Sequence of chain 1.F:
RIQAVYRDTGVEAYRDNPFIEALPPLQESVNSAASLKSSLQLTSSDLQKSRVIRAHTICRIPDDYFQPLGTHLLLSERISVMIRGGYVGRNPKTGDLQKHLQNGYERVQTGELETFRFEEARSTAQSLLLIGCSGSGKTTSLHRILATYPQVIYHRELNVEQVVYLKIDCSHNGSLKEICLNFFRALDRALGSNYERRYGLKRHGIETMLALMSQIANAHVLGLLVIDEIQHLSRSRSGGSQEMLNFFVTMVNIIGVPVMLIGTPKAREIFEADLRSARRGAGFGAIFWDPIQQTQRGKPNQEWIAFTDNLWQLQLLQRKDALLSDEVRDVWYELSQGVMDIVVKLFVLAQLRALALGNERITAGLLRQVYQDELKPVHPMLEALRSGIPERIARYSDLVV

This protein binds this small molecule.
Small molecule (SMILES): Nc1ncnc2c1ncn2[C@@H]1O[C@H](CO[P](=O)(O)O[P](=O)(O)NP(=O)(O)O)[C@@H](O)[C@H]1O

Sequence of chain 1.G:
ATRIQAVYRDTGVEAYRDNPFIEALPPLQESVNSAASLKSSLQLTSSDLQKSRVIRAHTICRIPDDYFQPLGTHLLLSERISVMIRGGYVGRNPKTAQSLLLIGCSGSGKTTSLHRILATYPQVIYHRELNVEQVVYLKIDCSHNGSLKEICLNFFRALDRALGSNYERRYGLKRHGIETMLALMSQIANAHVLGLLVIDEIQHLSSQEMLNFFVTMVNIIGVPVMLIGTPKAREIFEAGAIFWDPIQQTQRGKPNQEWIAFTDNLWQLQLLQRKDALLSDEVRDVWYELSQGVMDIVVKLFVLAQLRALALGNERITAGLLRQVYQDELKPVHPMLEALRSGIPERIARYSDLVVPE

Binding-site contacts:
Ligand atom O3G contacts residue ARG284 of chain 1.F at 3.0 Å (salt-bridge).
Ligand atom O3G contacts residue ARG283 of chain 1.F at 3.4 Å (salt-bridge).
Ligand atom C4 contacts residue MET344 of chain 1.G at 3.7 Å (hydrophobic).
Ligand atom C6 contacts residue GLN71 of chain 1.G at 3.4 Å.
Ligand atom O1B contacts residue SER140 of chain 1.G at 3.8 Å.
Ligand atom N3B contacts residue MG1 of chain 1.U at 2.5 Å.
Ligand atom O2B contacts residue LYS142 of chain 1.G at 2.5 Å (salt-bridge).
Ligand atom C2 contacts residue GLN71 of chain 1.G at 3.5 Å.
Ligand atom N3B contacts residue ARG284 of chain 1.F at 3.5 Å (salt-bridge).
Ligand atom O1A contacts residue GLY141 of chain 1.G at 3.3 Å.
Ligand atom O2' contacts residue PRO66 of chain 1.G at 2.5 Å (h-bond).
Ligand atom N7 contacts residue MET344 of chain 1.G at 3.6 Å.
Ligand atom O3' contacts residue PRO66 of chain 1.G at 3.6 Å.
Ligand atom N3 contacts residue TYR69 of chain 1.G at 3.8 Å.
Ligand atom O1A contacts residue THR144 of chain 1.G at 3.3 Å (h-bond).
Ligand atom O3G contacts residue GLY139 of chain 1.G at 3.7 Å.
Ligand atom O2B contacts residue THR143 of chain 1.G at 2.5 Å (h-bond).
Ligand atom PG contacts residue ARG284 of chain 1.F at 3.3 Å.
Ligand atom O1G contacts residue MG1 of chain 1.U at 3.1 Å.
Ligand atom N3B contacts residue THR143 of chain 1.G at 2.5 Å (h-bond).
Ligand atom PG contacts residue THR143 of chain 1.G at 3.8 Å.
Ligand atom O1G contacts residue ARG284 of chain 1.F at 3.1 Å (salt-bridge).
Ligand atom C2 contacts residue PHE311 of chain 1.G at 3.4 Å (hydrophobic).
Ligand atom O1A contacts residue THR143 of chain 1.G at 3.5 Å (h-bond).
Ligand atom N1 contacts residue PHE311 of chain 1.G at 3.4 Å.
Ligand atom O1B contacts residue GLY141 of chain 1.G at 3.8 Å.
Ligand atom N9 contacts residue MET344 of chain 1.G at 3.8 Å.
Ligand atom C5' contacts residue GLY141 of chain 1.G at 3.7 Å.
Ligand atom N1 contacts residue GLN71 of chain 1.G at 3.0 Å (h-bond).
Ligand atom O1B contacts residue GLY139 of chain 1.G at 3.0 Å (h-bond).
Ligand atom O2B contacts residue GLY141 of chain 1.G at 3.1 Å.
Ligand atom PB contacts residue THR143 of chain 1.G at 3.3 Å.
Ligand atom PG contacts residue MG1 of chain 1.U at 3.4 Å.
Ligand atom C5 contacts residue MET344 of chain 1.G at 3.6 Å (hydrophobic).
Ligand atom N6 contacts residue GLN71 of chain 1.G at 2.8 Å (h-bond).
Ligand atom N7 contacts residue GLY141 of chain 1.G at 3.7 Å.
Ligand atom C8 contacts residue MET344 of chain 1.G at 3.7 Å (hydrophobic).
Ligand atom C8 contacts residue GLY141 of chain 1.G at 3.3 Å.
Ligand atom C2' contacts residue PRO66 of chain 1.G at 3.6 Å (hydrophobic).
Ligand atom O2' contacts residue TYR69 of chain 1.G at 3.8 Å.